Binding-site contacts:
Ligand atom CAM contacts residue GLY95 of chain 1.B at 3.5 Å.
Ligand atom NBB contacts residue CYS92 of chain 1.B at 2.7 Å (h-bond).
Ligand atom CBH contacts residue CYS92 of chain 1.B at 3.3 Å (hydrophobic).
Ligand atom C6 contacts residue GLU90 of chain 1.B at 3.0 Å.
Ligand atom N1 contacts residue CYS92 of chain 1.B at 2.9 Å (h-bond).
Ligand atom C4 contacts residue LEU143 of chain 1.B at 3.4 Å (hydrophobic).
Ligand atom C5 contacts residue LEU143 of chain 1.B at 3.4 Å (hydrophobic).
Ligand atom CAN contacts residue GLY95 of chain 1.B at 3.6 Å.
Ligand atom NAZ contacts residue ILE18 of chain 1.B at 3.3 Å (h-bond).
Ligand atom N1 contacts residue GLU90 of chain 1.B at 3.7 Å.
Ligand atom CL5 contacts residue MET89 of chain 1.B at 3.6 Å.
Ligand atom CAH contacts residue GLU96 of chain 1.B at 3.7 Å.
Ligand atom CAB contacts residue SER158 of chain 1.B at 3.3 Å.
Ligand atom CAG contacts residue ILE18 of chain 1.B at 3.7 Å (hydrophobic).
Ligand atom CAP contacts residue ILE18 of chain 1.B at 3.7 Å (hydrophobic).
Ligand atom CAK contacts residue GLY95 of chain 1.B at 3.5 Å.
Ligand atom CBH contacts residue GLY95 of chain 1.B at 3.6 Å.
Ligand atom CBL contacts residue LEU157 of chain 1.B at 3.5 Å (hydrophobic).
Ligand atom OAD contacts residue LEU157 of chain 1.B at 3.2 Å.
Ligand atom N3 contacts residue LEU143 of chain 1.B at 3.7 Å.
Ligand atom CAB contacts residue GLY153 of chain 1.B at 3.7 Å.
Ligand atom C6 contacts residue CYS92 of chain 1.B at 3.6 Å (hydrophobic).
Ligand atom CAB contacts residue ASP154 of chain 1.B at 3.5 Å.
Ligand atom CBG contacts residue GLY95 of chain 1.B at 3.5 Å.
Ligand atom N1 contacts residue LEU91 of chain 1.B at 3.4 Å.
Ligand atom C5 contacts residue ALA42 of chain 1.B at 3.8 Å (hydrophobic).
Ligand atom C2 contacts residue LEU91 of chain 1.B at 3.6 Å (hydrophobic).
Ligand atom C6 contacts residue LEU143 of chain 1.B at 3.6 Å (hydrophobic).
Ligand atom CAL contacts residue GLY95 of chain 1.B at 3.6 Å.
Ligand atom CAM contacts residue CYS92 of chain 1.B at 3.2 Å (hydrophobic).
Ligand atom NBB contacts residue LEU91 of chain 1.B at 3.3 Å.
Ligand atom CBK contacts residue LEU157 of chain 1.B at 3.5 Å (hydrophobic).
Ligand atom C6 contacts residue ALA42 of chain 1.B at 3.6 Å (hydrophobic).
Ligand atom NBC contacts residue LEU157 of chain 1.B at 3.5 Å.
Ligand atom NAY contacts residue LEU157 of chain 1.B at 3.6 Å.
Ligand atom CBE contacts residue LEU157 of chain 1.B at 3.5 Å (hydrophobic).
Ligand atom OAD contacts residue ASP154 of chain 1.B at 3.0 Å (salt-bridge).
Ligand atom CBI contacts residue ILE18 of chain 1.B at 3.7 Å (hydrophobic).
Ligand atom CBH contacts residue ILE18 of chain 1.B at 3.6 Å (hydrophobic).
Ligand atom C2 contacts residue CYS92 of chain 1.B at 3.7 Å (hydrophobic).

Sequence of chain 1.B:
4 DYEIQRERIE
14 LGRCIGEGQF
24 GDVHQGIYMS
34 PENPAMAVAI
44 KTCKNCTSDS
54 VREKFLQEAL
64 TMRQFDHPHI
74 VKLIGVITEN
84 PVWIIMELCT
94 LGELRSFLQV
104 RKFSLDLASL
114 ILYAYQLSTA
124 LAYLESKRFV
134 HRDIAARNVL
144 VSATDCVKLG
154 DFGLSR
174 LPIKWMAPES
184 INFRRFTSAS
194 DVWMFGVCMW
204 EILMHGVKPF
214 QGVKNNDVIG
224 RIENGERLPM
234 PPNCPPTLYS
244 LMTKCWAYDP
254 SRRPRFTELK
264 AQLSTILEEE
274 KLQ

The protein below binds the small molecule below.
Small molecule (SMILES): CCC(=O)NCCn1cc(CNCc2ccc(Nc3ncc(Cl)c(Nc4ccccc4C(=O)NC)n3)cc2)nn1